Sequence of chain 1.A:
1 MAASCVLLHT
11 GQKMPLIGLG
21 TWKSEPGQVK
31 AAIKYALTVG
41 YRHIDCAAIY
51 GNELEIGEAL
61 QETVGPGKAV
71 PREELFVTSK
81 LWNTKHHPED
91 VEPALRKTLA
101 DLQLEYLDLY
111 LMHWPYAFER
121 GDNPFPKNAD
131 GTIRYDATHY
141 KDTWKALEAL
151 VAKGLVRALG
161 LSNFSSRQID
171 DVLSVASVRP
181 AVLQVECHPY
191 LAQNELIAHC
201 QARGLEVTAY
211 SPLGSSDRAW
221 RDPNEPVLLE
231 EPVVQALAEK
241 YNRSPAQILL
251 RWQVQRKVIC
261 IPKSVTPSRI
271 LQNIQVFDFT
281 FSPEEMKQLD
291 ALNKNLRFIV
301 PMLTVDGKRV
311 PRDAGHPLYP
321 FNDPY

This small molecule binds to this protein.
Small molecule (SMILES): COc1ccc(/C=C2\SC(=O)N(CC(=O)O)C2=O)cc1OCC(=O)O

Binding-site contacts:
Ligand atom C21 contacts residue NAP1 of chain 1.E at 3.3 Å.
Ligand atom C4 contacts residue ARG218 of chain 1.A at 3.9 Å.
Ligand atom C9 contacts residue VAL300 of chain 1.A at 3.5 Å (hydrophobic).
Ligand atom O19 contacts residue ILE49 of chain 1.A at 4.0 Å.
Ligand atom O24 contacts residue ILE49 of chain 1.A at 4.0 Å.
Ligand atom C17 contacts residue TRP22 of chain 1.A at 3.7 Å (hydrophobic).
Ligand atom C8 contacts residue TRP22 of chain 1.A at 3.7 Å (hydrophobic).
Ligand atom O11 contacts residue PRO301 of chain 1.A at 3.9 Å.
Ligand atom C20 contacts residue HIS113 of chain 1.A at 3.5 Å.
Ligand atom O22 contacts residue NAP1 of chain 1.E at 3.1 Å.
Ligand atom O22 contacts residue TRP22 of chain 1.A at 3.4 Å.
Ligand atom C20 contacts residue TYR50 of chain 1.A at 3.9 Å (hydrophobic).
Ligand atom O22 contacts residue TYR50 of chain 1.A at 3.8 Å.
Ligand atom O11 contacts residue ILE299 of chain 1.A at 3.4 Å.
Ligand atom C25 contacts residue TRP22 of chain 1.A at 3.3 Å (hydrophobic).
Ligand atom C6 contacts residue ALA219 of chain 1.A at 3.7 Å (hydrophobic).
Ligand atom O19 contacts residue TRP22 of chain 1.A at 3.9 Å.
Ligand atom O10 contacts residue ALA219 of chain 1.A at 2.6 Å (h-bond).
Ligand atom O19 contacts residue TYR50 of chain 1.A at 3.9 Å.
Ligand atom C21 contacts residue HIS113 of chain 1.A at 3.5 Å.
Ligand atom C18 contacts residue TRP22 of chain 1.A at 3.5 Å (hydrophobic).
Ligand atom C2 contacts residue ALA219 of chain 1.A at 3.8 Å (hydrophobic).
Ligand atom O1 contacts residue PHE298 of chain 1.A at 3.3 Å (h-bond).
Ligand atom O23 contacts residue HIS113 of chain 1.A at 2.7 Å (h-bond).
Ligand atom C4 contacts residue ALA219 of chain 1.A at 3.9 Å (hydrophobic).
Ligand atom S7 contacts residue TRP22 of chain 1.A at 3.4 Å.
Ligand atom C4 contacts residue PHE298 of chain 1.A at 3.3 Å (hydrophobic).
Ligand atom C25 contacts residue ILE49 of chain 1.A at 3.6 Å (hydrophobic).
Ligand atom C2 contacts residue VAL300 of chain 1.A at 3.9 Å (hydrophobic).
Ligand atom C21 contacts residue TYR50 of chain 1.A at 3.3 Å (hydrophobic).
Ligand atom C13 contacts residue TRP22 of chain 1.A at 3.6 Å (hydrophobic).
Ligand atom C2 contacts residue PHE298 of chain 1.A at 3.6 Å (hydrophobic).
Ligand atom O11 contacts residue VAL300 of chain 1.A at 2.6 Å (h-bond).
Ligand atom C16 contacts residue TRP22 of chain 1.A at 3.8 Å (hydrophobic).
Ligand atom O23 contacts residue TYR50 of chain 1.A at 2.6 Å (h-bond).
Ligand atom O10 contacts residue ARG218 of chain 1.A at 3.4 Å.
Ligand atom O3 contacts residue VAL300 of chain 1.A at 3.4 Å (h-bond).
Ligand atom O23 contacts residue NAP1 of chain 1.E at 2.9 Å.
Ligand atom C14 contacts residue TRP22 of chain 1.A at 4.0 Å (hydrophobic).
Ligand atom O3 contacts residue MET302 of chain 1.A at 3.0 Å.